Binding-site contacts:
Ligand atom C contacts residue TYR57 of chain 1.C at 4.2 Å (hydrophobic).
Ligand atom O contacts residue TYR57 of chain 1.C at 4.0 Å.
Ligand atom N contacts residue TYR57 of chain 1.C at 4.3 Å.
Ligand atom N contacts residue LYS55 of chain 1.C at 4.3 Å.
Ligand atom C contacts residue CYS56 of chain 1.C at 4.4 Å (hydrophobic).
Ligand atom CD contacts residue CYS56 of chain 1.C at 4.0 Å (hydrophobic).
Ligand atom CD contacts residue LYS55 of chain 1.C at 3.5 Å.
Ligand atom OXT contacts residue CYS56 of chain 1.C at 4.5 Å.
Ligand atom CG contacts residue LYS55 of chain 1.C at 4.4 Å.
Ligand atom N contacts residue CYS56 of chain 1.C at 3.0 Å (h-bond).
Ligand atom CA contacts residue CYS56 of chain 1.C at 3.8 Å (hydrophobic).
Ligand atom OXT contacts residue TYR57 of chain 1.C at 4.0 Å.

A protein and the small-molecule ligand that binds it are described below.
Small molecule (SMILES): O=C(O)[C@@H]1CCCN1

Sequence of chain 1.C:
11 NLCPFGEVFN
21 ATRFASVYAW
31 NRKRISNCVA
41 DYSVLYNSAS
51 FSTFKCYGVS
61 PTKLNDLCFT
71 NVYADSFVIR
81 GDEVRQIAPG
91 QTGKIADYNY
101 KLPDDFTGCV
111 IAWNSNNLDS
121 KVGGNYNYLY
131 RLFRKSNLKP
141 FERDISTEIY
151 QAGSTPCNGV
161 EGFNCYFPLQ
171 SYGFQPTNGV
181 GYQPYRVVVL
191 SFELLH